Sequence of chain 1.A:
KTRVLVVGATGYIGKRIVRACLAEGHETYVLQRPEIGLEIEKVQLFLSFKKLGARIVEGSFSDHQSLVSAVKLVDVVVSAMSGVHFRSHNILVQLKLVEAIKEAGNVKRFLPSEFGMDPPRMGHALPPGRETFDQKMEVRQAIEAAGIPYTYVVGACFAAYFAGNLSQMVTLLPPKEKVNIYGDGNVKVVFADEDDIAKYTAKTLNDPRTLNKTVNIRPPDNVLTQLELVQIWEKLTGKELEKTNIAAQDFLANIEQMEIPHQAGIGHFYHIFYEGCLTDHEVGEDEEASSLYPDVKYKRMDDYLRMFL

Sequence of chain 1.B:
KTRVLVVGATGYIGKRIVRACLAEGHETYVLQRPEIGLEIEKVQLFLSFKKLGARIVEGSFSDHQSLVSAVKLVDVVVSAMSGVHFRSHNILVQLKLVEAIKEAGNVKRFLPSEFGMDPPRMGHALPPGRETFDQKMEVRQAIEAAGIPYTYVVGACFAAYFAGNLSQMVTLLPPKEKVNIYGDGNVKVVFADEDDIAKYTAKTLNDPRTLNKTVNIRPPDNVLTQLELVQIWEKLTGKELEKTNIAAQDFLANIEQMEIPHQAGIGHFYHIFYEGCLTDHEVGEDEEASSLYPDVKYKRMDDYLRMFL

This protein binds this small molecule.
Small molecule (SMILES): COc1cc([C@@H]2OC[C@@H]3[C@H]2CO[C@H]3c2ccc(O)c(OC)c2)ccc1O

Binding-site contacts:
Ligand atom CAB contacts residue HIS276 of chain 1.A at 3.6 Å.
Ligand atom OAM contacts residue TYR169 of chain 1.A at 3.5 Å.
Ligand atom CAG contacts residue NDP1 of chain 1.H at 3.0 Å.
Ligand atom CAD contacts residue NDP1 of chain 1.H at 3.5 Å.
Ligand atom OAZ contacts residue MET177 of chain 1.A at 3.3 Å (h-bond).
Ligand atom CAK contacts residue NDP1 of chain 1.H at 3.7 Å.
Ligand atom CAO contacts residue PHE277 of chain 1.A at 3.9 Å (hydrophobic).
Ligand atom CAF contacts residue MET125 of chain 1.A at 3.5 Å (hydrophobic).
Ligand atom CAX contacts residue ILE280 of chain 1.A at 3.9 Å (hydrophobic).
Ligand atom CAV contacts residue THR179 of chain 1.A at 3.9 Å.
Ligand atom OAW contacts residue MET125 of chain 1.A at 3.3 Å (h-bond).
Ligand atom CAV contacts residue MET177 of chain 1.A at 3.8 Å (hydrophobic).
Ligand atom OAW contacts residue NDP1 of chain 1.H at 3.6 Å.
Ligand atom CAT contacts residue PHE94 of chain 1.A at 3.6 Å (hydrophobic).
Ligand atom OAY contacts residue GLY124 of chain 1.A at 3.9 Å.
Ligand atom CAS contacts residue GLY273 of chain 1.A at 3.9 Å.
Ligand atom CAR contacts residue MET177 of chain 1.A at 3.5 Å (hydrophobic).
Ligand atom OAY contacts residue MET125 of chain 1.A at 3.1 Å (h-bond).
Ligand atom CAX contacts residue NDP1 of chain 1.H at 3.5 Å.
Ligand atom OAW contacts residue GLY124 of chain 1.A at 3.9 Å.
Ligand atom CAV contacts residue ASN173 of chain 1.A at 3.8 Å.
Ligand atom CAS contacts residue MET177 of chain 1.A at 3.7 Å (hydrophobic).
Ligand atom CAV contacts residue TYR169 of chain 1.A at 3.8 Å (hydrophobic).
Ligand atom CAG contacts residue PHE170 of chain 1.A at 3.8 Å (hydrophobic).
Ligand atom CAC contacts residue NDP1 of chain 1.H at 4.0 Å.
Ligand atom CAT contacts residue GLY273 of chain 1.A at 3.8 Å.
Ligand atom CAO contacts residue PHE94 of chain 1.A at 3.7 Å (hydrophobic).
Ligand atom CAC contacts residue HIS276 of chain 1.A at 3.7 Å.
Ligand atom OAU contacts residue MET177 of chain 1.A at 3.1 Å (h-bond).
Ligand atom CAA contacts residue MET125 of chain 1.A at 3.5 Å (hydrophobic).
Ligand atom OAM contacts residue PHE94 of chain 1.A at 2.9 Å.
Ligand atom CAB contacts residue NDP1 of chain 1.H at 3.8 Å.
Ligand atom CAH contacts residue HIS276 of chain 1.A at 2.9 Å.
Ligand atom CAP contacts residue PHE277 of chain 1.A at 3.7 Å (hydrophobic).
Ligand atom CAE contacts residue NDP1 of chain 1.H at 3.2 Å.
Ligand atom CAL contacts residue TYR169 of chain 1.A at 3.5 Å (hydrophobic).
Ligand atom CAF contacts residue NDP1 of chain 1.H at 3.6 Å.
Ligand atom OAI contacts residue PHE170 of chain 1.A at 3.1 Å.
Ligand atom CAS contacts residue PHE94 of chain 1.A at 4.0 Å (hydrophobic).
Ligand atom CAQ contacts residue PHE277 of chain 1.A at 3.9 Å (hydrophobic).